This protein binds this small molecule.
Small molecule (SMILES): CC(=O)N[C@H]1[C@H](O[C@H]2[C@H](O)[C@@H](NC(C)=O)CO[C@@H]2CO)O[C@H](CO)[C@@H](O)[C@@H]1O

Binding-site contacts:
Ligand atom N2 contacts residue PHE220 of chain 1.A at 4.5 Å.
Ligand atom C6 contacts residue HIS221 of chain 1.A at 3.7 Å.
Ligand atom C6 contacts residue ASN193 of chain 1.A at 3.7 Å.
Ligand atom C6 contacts residue ASP219 of chain 1.A at 3.9 Å.
Ligand atom O4 contacts residue ASP219 of chain 1.A at 3.7 Å.
Ligand atom C3 contacts residue ASN193 of chain 1.A at 3.9 Å.
Ligand atom O6 contacts residue ASN193 of chain 1.A at 3.7 Å.
Ligand atom C6 contacts residue PHE220 of chain 1.A at 3.9 Å (hydrophobic).
Ligand atom C8 contacts residue PHE220 of chain 1.A at 4.5 Å (hydrophobic).
Ligand atom C6 contacts residue THR191 of chain 1.A at 3.6 Å.
Ligand atom O6 contacts residue HIS221 of chain 1.A at 4.2 Å.
Ligand atom C5 contacts residue ASN193 of chain 1.A at 3.3 Å.
Ligand atom N2 contacts residue ASN193 of chain 1.A at 3.0 Å (h-bond).
Ligand atom O5 contacts residue SER198 of chain 1.A at 3.7 Å.
Ligand atom C3 contacts residue PHE220 of chain 1.A at 4.4 Å (hydrophobic).
Ligand atom C2 contacts residue ASN193 of chain 1.A at 2.8 Å.
Ligand atom C4 contacts residue ASN193 of chain 1.A at 4.2 Å.
Ligand atom C7 contacts residue PHE220 of chain 1.A at 4.0 Å (hydrophobic).
Ligand atom O6 contacts residue THR191 of chain 1.A at 3.6 Å (h-bond).
Ligand atom C7 contacts residue ASN193 of chain 1.A at 4.3 Å.
Ligand atom C5 contacts residue ASP219 of chain 1.A at 4.2 Å.
Ligand atom C1 contacts residue ASN193 of chain 1.A at 1.4 Å.
Ligand atom C1 contacts residue SER198 of chain 1.A at 4.1 Å.
Ligand atom O7 contacts residue PHE220 of chain 1.A at 3.9 Å.
Ligand atom C5 contacts residue PHE220 of chain 1.A at 4.3 Å (hydrophobic).
Ligand atom O5 contacts residue ASN193 of chain 1.A at 2.3 Å (h-bond).

Sequence of chain 1.A:
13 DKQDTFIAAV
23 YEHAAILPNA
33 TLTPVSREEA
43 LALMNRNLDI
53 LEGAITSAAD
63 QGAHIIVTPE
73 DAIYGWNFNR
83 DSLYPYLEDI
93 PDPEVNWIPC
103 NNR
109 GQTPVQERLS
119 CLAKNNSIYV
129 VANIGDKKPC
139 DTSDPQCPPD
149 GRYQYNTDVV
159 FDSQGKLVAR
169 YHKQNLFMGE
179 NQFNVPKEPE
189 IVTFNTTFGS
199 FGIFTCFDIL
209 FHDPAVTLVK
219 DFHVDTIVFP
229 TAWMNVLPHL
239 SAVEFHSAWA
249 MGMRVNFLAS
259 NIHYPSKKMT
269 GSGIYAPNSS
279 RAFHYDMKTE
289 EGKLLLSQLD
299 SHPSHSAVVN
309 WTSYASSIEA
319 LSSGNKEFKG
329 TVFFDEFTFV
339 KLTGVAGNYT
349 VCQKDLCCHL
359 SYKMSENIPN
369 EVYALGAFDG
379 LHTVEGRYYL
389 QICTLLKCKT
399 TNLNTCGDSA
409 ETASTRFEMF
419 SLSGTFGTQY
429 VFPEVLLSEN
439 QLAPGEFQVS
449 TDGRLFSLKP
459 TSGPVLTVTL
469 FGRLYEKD